Binding-site contacts:
Ligand atom C3 contacts residue ASN857 of chain 3.A at 3.8 Å.
Ligand atom C2 contacts residue ASN857 of chain 3.A at 2.4 Å.
Ligand atom C8 contacts residue ASN857 of chain 3.A at 4.0 Å.
Ligand atom C7 contacts residue ASN857 of chain 3.A at 3.2 Å.
Ligand atom N2 contacts residue ASN857 of chain 3.A at 2.9 Å (h-bond).
Ligand atom O5 contacts residue ASN857 of chain 3.A at 2.4 Å (h-bond).
Ligand atom C4 contacts residue ASN857 of chain 3.A at 4.2 Å.
Ligand atom C1 contacts residue ASN857 of chain 3.A at 1.4 Å.
Ligand atom C5 contacts residue ASN857 of chain 3.A at 3.7 Å.
Ligand atom O7 contacts residue ASN857 of chain 3.A at 3.1 Å (h-bond).

Sequence of chain 3.A:
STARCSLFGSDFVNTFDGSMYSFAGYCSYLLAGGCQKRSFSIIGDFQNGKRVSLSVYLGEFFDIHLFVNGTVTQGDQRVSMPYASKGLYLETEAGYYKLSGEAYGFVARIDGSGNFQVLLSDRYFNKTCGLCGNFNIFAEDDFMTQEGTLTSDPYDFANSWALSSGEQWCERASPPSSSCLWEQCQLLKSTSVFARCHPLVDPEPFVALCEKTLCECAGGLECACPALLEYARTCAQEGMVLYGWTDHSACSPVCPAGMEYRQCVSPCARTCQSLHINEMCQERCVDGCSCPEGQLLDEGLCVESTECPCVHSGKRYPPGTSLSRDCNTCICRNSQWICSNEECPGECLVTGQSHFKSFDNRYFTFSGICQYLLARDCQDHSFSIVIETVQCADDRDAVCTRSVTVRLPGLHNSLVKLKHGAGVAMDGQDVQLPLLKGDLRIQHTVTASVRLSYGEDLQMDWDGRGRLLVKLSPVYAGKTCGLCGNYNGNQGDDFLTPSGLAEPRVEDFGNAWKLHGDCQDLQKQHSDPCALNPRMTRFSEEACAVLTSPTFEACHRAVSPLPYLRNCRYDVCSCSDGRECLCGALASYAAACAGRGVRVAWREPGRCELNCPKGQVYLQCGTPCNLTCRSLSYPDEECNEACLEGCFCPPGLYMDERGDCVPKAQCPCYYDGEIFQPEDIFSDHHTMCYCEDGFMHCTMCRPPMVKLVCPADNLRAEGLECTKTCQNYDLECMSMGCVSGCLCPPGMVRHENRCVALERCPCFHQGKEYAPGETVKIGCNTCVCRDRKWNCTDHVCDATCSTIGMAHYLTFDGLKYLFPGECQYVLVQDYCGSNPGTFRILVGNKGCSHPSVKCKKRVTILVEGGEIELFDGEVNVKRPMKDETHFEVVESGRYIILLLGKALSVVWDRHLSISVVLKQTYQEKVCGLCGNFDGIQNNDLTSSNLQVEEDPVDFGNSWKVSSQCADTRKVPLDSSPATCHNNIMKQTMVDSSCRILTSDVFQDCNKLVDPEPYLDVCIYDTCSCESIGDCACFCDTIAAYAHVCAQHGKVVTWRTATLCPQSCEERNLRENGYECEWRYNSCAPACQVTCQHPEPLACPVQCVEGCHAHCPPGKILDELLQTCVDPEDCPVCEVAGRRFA

The small molecule below binds the protein below.
Small molecule (SMILES): CC(=O)N[C@@H]1[C@@H](O)[C@H](O)[C@@H](CO)O[C@H]1O